Binding-site contacts:
Ligand atom CG2 contacts residue MET13 of chain 1.A at 3.7 Å (hydrophobic).
Ligand atom CD contacts residue ALA44 of chain 1.A at 3.8 Å (hydrophobic).
Ligand atom CD1 contacts residue GLN42 of chain 1.A at 3.9 Å.
Ligand atom O contacts residue MET45 of chain 1.A at 3.4 Å.
Ligand atom O contacts residue SER46 of chain 1.A at 3.4 Å.
Ligand atom N contacts residue MET45 of chain 1.A at 3.7 Å.
Ligand atom O contacts residue MET13 of chain 1.A at 2.9 Å (h-bond).
Ligand atom CG2 contacts residue THR36 of chain 1.A at 3.8 Å.
Ligand atom CD1 contacts residue HIS80 of chain 1.A at 3.7 Å.
Ligand atom CG1 contacts residue THR36 of chain 1.A at 3.8 Å.
Ligand atom N contacts residue PHE35 of chain 1.A at 3.9 Å.
Ligand atom N contacts residue THR36 of chain 1.A at 3.1 Å (h-bond).
Ligand atom CD contacts residue GLU11 of chain 1.A at 3.4 Å.
Ligand atom CB contacts residue PHE35 of chain 1.A at 3.5 Å (hydrophobic).
Ligand atom NZ contacts residue GLU18 of chain 1.A at 2.6 Å (salt-bridge).
Ligand atom CA contacts residue PHE35 of chain 1.A at 3.9 Å (hydrophobic).
Ligand atom CD contacts residue MET45 of chain 1.A at 3.8 Å (hydrophobic).
Ligand atom CA contacts residue SER46 of chain 1.A at 3.6 Å.
Ligand atom O contacts residue THR12 of chain 1.A at 3.3 Å.
Ligand atom O contacts residue SER46 of chain 1.A at 2.8 Å (h-bond).
Ligand atom CB contacts residue GLN42 of chain 1.A at 3.8 Å.
Ligand atom OE1 contacts residue ALA44 of chain 1.A at 3.5 Å.
Ligand atom CG2 contacts residue THR37 of chain 1.A at 3.7 Å.
Ligand atom CG2 contacts residue PHE38 of chain 1.A at 3.5 Å (hydrophobic).
Ligand atom CA contacts residue THR36 of chain 1.A at 3.8 Å.
Ligand atom CD contacts residue MET13 of chain 1.A at 3.5 Å (hydrophobic).
Ligand atom O contacts residue PHE35 of chain 1.A at 3.3 Å.
Ligand atom CG2 contacts residue ASP34 of chain 1.A at 3.6 Å.
Ligand atom CE contacts residue GLU18 of chain 1.A at 3.1 Å.
Ligand atom C contacts residue SER46 of chain 1.A at 3.8 Å.
Ligand atom CB contacts residue PHE35 of chain 1.A at 3.9 Å (hydrophobic).
Ligand atom CG contacts residue GLU11 of chain 1.A at 3.6 Å.
Ligand atom CD contacts residue GLU18 of chain 1.A at 3.5 Å.
Ligand atom CG contacts residue MET13 of chain 1.A at 3.8 Å (hydrophobic).
Ligand atom CB contacts residue MET45 of chain 1.A at 3.7 Å (hydrophobic).
Ligand atom O contacts residue THR36 of chain 1.A at 2.9 Å (h-bond).
Ligand atom CD contacts residue SER46 of chain 1.A at 3.2 Å.
Ligand atom CB contacts residue THR36 of chain 1.A at 3.7 Å.
Ligand atom N contacts residue ASP34 of chain 1.A at 3.6 Å (salt-bridge).
Ligand atom CB contacts residue GLU11 of chain 1.A at 3.8 Å.

Sequence of chain 1.A:
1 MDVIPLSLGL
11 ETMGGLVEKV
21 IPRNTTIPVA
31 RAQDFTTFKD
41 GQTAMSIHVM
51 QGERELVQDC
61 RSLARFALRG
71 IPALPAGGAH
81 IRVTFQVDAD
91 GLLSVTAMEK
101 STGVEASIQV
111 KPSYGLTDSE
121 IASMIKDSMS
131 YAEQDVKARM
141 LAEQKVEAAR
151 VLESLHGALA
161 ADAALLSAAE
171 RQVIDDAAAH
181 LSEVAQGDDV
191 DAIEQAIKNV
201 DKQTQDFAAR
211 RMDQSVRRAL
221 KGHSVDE

A small-molecule ligand and the protein it binds are described below.
Small molecule (SMILES): CC[C@H](C)[C@H](NC(=O)[C@H](CCCCN)NC(=O)[C@@H](NC(=O)[C@@H]1C=CCN1C(=O)[C@@H]1CCCN1C(=O)[C@H](CC(C)C)NC(=O)[C@@H](N)CCC(=O)O)C(C)C)C(=O)N[C@@H](CC1=NC=NC1)C(=O)N[C@H](C=O)CS